Binding-site contacts:
Ligand atom C25 contacts residue ILE79 of chain 4.A at 4.0 Å (hydrophobic).
Ligand atom C24 contacts residue GLY82 of chain 4.A at 4.4 Å.
Ligand atom C33 contacts residue PHE66 of chain 4.A at 3.8 Å (hydrophobic).
Ligand atom O02 contacts residue GLY82 of chain 4.A at 3.6 Å (h-bond).
Ligand atom C31 contacts residue ILE33 of chain 4.A at 4.4 Å (hydrophobic).
Ligand atom O04 contacts residue PHE66 of chain 4.A at 3.6 Å.
Ligand atom C11 contacts residue MET32 of chain 4.A at 4.4 Å (hydrophobic).
Ligand atom C01 contacts residue PHE66 of chain 4.A at 4.3 Å (hydrophobic).
Ligand atom C02 contacts residue ILE79 of chain 4.A at 3.9 Å (hydrophobic).
Ligand atom C31 contacts residue PHE66 of chain 4.A at 3.9 Å (hydrophobic).
Ligand atom O06 contacts residue ASN30 of chain 4.A at 4.1 Å.
Ligand atom C32 contacts residue PHE66 of chain 4.A at 4.1 Å (hydrophobic).
Ligand atom C04 contacts residue MET32 of chain 4.A at 4.3 Å (hydrophobic).
Ligand atom O02 contacts residue PHE66 of chain 4.A at 3.9 Å.
Ligand atom C25 contacts residue ARG83 of chain 4.A at 3.8 Å.
Ligand atom C24 contacts residue ILE79 of chain 4.A at 4.5 Å (hydrophobic).
Ligand atom O02 contacts residue LEU36 of chain 4.A at 4.1 Å.
Ligand atom N05 contacts residue PHE66 of chain 4.A at 3.9 Å.
Ligand atom O02 contacts residue GLU81 of chain 4.A at 4.2 Å.
Ligand atom O03 contacts residue MET32 of chain 4.A at 3.6 Å (h-bond).
Ligand atom N03 contacts residue ILE79 of chain 4.A at 4.4 Å.
Ligand atom O04 contacts residue MET32 of chain 4.A at 2.8 Å.
Ligand atom C24 contacts residue GLU81 of chain 4.A at 4.1 Å.
Ligand atom C23 contacts residue GLY82 of chain 4.A at 4.4 Å.
Ligand atom C22 contacts residue ILE79 of chain 4.A at 4.0 Å (hydrophobic).
Ligand atom C23 contacts residue GLU81 of chain 4.A at 4.3 Å.
Ligand atom C04 contacts residue PHE66 of chain 4.A at 4.3 Å (hydrophobic).
Ligand atom C30 contacts residue MET32 of chain 4.A at 4.0 Å (hydrophobic).
Ligand atom C24 contacts residue ARG83 of chain 4.A at 4.2 Å.
Ligand atom C30 contacts residue PHE66 of chain 4.A at 3.7 Å (hydrophobic).

Sequence of chain 4.A:
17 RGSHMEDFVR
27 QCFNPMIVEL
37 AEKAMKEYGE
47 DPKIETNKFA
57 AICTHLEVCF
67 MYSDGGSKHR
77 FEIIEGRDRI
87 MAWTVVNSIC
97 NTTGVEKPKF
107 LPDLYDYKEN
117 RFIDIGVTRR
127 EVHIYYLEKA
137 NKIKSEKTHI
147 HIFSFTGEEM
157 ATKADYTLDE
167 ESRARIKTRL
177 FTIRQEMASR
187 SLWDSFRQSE

This protein binds this small molecule.
Small molecule (SMILES): C[C@H](C[C@@H](C[C@H](C[C@@H](C[C@@H](CCN1CCCC1=O)N1CCCC1=O)N1CCCC1=O)N1CCCC1=O)N1CCCC1=O)N1CCCC1=O